The protein below binds the small molecule below.
Small molecule (SMILES): CC(=O)N[C@H]1[C@H](O[C@H]2[C@H](O)[C@@H](NC(C)=O)CO[C@@H]2CO)O[C@H](CO)[C@@H](O[C@@H]2O[C@H](CO)[C@@H](O)[C@H](O)[C@@H]2O)[C@@H]1O

Sequence of chain 1.B:
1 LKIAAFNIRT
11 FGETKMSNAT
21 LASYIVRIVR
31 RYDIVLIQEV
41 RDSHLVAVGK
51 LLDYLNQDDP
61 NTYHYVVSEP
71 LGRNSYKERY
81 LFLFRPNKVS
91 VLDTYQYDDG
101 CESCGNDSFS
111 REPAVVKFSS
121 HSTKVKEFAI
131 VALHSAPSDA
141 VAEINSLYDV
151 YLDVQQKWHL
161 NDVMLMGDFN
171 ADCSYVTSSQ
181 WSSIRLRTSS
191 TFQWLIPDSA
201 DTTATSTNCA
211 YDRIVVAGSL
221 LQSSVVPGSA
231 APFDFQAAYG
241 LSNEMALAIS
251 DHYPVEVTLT

Binding-site contacts:
Ligand atom O6 contacts residue ALA248 of chain 1.B at 3.5 Å.
Ligand atom C5 contacts residue LEU21 of chain 1.B at 4.3 Å (hydrophobic).
Ligand atom C2 contacts residue ASN18 of chain 1.B at 2.4 Å.
Ligand atom N2 contacts residue MET245 of chain 1.B at 4.3 Å.
Ligand atom O5 contacts residue ASN18 of chain 1.B at 2.4 Å (h-bond).
Ligand atom O7 contacts residue GLU244 of chain 1.B at 4.3 Å.
Ligand atom C6 contacts residue LEU21 of chain 1.B at 3.8 Å (hydrophobic).
Ligand atom C6 contacts residue MET245 of chain 1.B at 4.0 Å (hydrophobic).
Ligand atom C7 contacts residue MET245 of chain 1.B at 4.2 Å (hydrophobic).
Ligand atom C8 contacts residue GLU244 of chain 1.B at 3.8 Å.
Ligand atom O6 contacts residue LEU21 of chain 1.B at 4.4 Å.
Ligand atom C6 contacts residue ALA248 of chain 1.B at 4.2 Å (hydrophobic).
Ligand atom C1 contacts residue LEU21 of chain 1.B at 4.1 Å (hydrophobic).
Ligand atom C8 contacts residue ASN18 of chain 1.B at 4.1 Å.
Ligand atom C4 contacts residue ASN18 of chain 1.B at 4.2 Å.
Ligand atom O5 contacts residue LEU21 of chain 1.B at 3.6 Å.
Ligand atom C7 contacts residue ASN18 of chain 1.B at 3.1 Å.
Ligand atom N2 contacts residue ASN18 of chain 1.B at 2.8 Å (h-bond).
Ligand atom C1 contacts residue ASN18 of chain 1.B at 1.4 Å.
Ligand atom O7 contacts residue ASN18 of chain 1.B at 3.2 Å (h-bond).
Ligand atom O7 contacts residue SER242 of chain 1.B at 4.2 Å.
Ligand atom C5 contacts residue ASN18 of chain 1.B at 3.7 Å.
Ligand atom O7 contacts residue MET245 of chain 1.B at 3.4 Å.
Ligand atom C3 contacts residue ASN18 of chain 1.B at 3.7 Å.